This protein binds this small molecule.
Small molecule (SMILES): C[C@H](N)C(=O)O

Binding-site contacts:
Ligand atom CB contacts residue GLY451 of chain 1.A at 4.3 Å.
Ligand atom CA contacts residue ASP485 of chain 1.A at 3.8 Å.
Ligand atom O contacts residue SER372 of chain 1.A at 4.3 Å.
Ligand atom N contacts residue ASN492 of chain 1.A at 3.5 Å (h-bond).
Ligand atom O contacts residue THR489 of chain 1.A at 3.7 Å.
Ligand atom CB contacts residue ALA454 of chain 1.A at 4.3 Å (hydrophobic).
Ligand atom OXT contacts residue ALA450 of chain 1.A at 3.6 Å.
Ligand atom CA contacts residue THR489 of chain 1.A at 4.1 Å.
Ligand atom OXT contacts residue SER374 of chain 1.A at 3.1 Å (h-bond).
Ligand atom C contacts residue ILE452 of chain 1.A at 4.4 Å (hydrophobic).
Ligand atom CB contacts residue THR489 of chain 1.A at 3.8 Å.
Ligand atom OXT contacts residue GLY451 of chain 1.A at 3.4 Å.
Ligand atom O contacts residue GLY451 of chain 1.A at 3.3 Å (h-bond).
Ligand atom O contacts residue SER374 of chain 1.A at 2.7 Å (h-bond).
Ligand atom N contacts residue THR489 of chain 1.A at 3.6 Å.
Ligand atom CA contacts residue ILE452 of chain 1.A at 4.1 Å (hydrophobic).
Ligand atom N contacts residue CYS488 of chain 1.A at 4.0 Å.
Ligand atom N contacts residue ASP485 of chain 1.A at 3.4 Å (salt-bridge).
Ligand atom C contacts residue ALA450 of chain 1.A at 4.3 Å (hydrophobic).
Ligand atom CB contacts residue PRO453 of chain 1.A at 4.1 Å (hydrophobic).
Ligand atom CB contacts residue ILE452 of chain 1.A at 3.3 Å (hydrophobic).
Ligand atom CB contacts residue ASP485 of chain 1.A at 3.2 Å.
Ligand atom CB contacts residue SER372 of chain 1.A at 3.4 Å.
Ligand atom C contacts residue ASN492 of chain 1.A at 4.0 Å.
Ligand atom OXT contacts residue MET408 of chain 1.A at 3.4 Å (h-bond).
Ligand atom O contacts residue SER373 of chain 1.A at 3.6 Å.
Ligand atom CA contacts residue ASN492 of chain 1.A at 4.4 Å.
Ligand atom C contacts residue GLY451 of chain 1.A at 3.7 Å.
Ligand atom OXT contacts residue ASN492 of chain 1.A at 3.9 Å.
Ligand atom C contacts residue THR489 of chain 1.A at 4.3 Å.
Ligand atom C contacts residue SER374 of chain 1.A at 3.5 Å.
Ligand atom CB contacts residue GLY455 of chain 1.A at 4.4 Å.

Sequence of chain 1.A:
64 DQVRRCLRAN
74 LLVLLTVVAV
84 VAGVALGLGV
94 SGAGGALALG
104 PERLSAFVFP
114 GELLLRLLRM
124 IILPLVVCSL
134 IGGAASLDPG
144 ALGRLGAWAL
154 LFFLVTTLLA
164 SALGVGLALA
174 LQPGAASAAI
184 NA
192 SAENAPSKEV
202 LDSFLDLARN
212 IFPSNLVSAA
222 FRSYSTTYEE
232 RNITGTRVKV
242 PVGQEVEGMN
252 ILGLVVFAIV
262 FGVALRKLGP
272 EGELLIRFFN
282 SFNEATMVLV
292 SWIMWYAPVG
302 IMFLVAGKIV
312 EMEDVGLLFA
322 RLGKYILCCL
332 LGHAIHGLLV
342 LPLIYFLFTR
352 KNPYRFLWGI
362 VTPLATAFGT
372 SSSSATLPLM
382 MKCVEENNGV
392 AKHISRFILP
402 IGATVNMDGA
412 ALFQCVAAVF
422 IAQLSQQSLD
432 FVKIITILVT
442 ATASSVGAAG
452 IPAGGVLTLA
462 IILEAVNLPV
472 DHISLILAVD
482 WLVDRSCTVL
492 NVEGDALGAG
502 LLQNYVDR